Sequence of chain 1.B:
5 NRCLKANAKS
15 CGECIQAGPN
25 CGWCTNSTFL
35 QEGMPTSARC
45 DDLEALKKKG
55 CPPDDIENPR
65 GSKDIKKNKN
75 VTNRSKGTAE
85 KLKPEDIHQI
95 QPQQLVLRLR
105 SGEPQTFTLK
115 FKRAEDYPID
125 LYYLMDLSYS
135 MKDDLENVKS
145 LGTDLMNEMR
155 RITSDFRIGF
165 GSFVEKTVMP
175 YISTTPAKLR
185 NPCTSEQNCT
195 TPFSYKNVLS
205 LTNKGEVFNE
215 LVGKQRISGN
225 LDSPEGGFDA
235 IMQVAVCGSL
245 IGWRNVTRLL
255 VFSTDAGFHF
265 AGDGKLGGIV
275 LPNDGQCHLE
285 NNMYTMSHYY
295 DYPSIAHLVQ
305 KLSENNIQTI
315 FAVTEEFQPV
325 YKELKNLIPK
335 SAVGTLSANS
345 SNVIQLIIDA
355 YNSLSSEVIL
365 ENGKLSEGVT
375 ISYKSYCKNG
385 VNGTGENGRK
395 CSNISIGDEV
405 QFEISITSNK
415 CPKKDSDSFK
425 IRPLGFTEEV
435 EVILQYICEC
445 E

A small-molecule ligand and the protein it binds are described below.
Small molecule (SMILES): CC(=O)N[C@H]1[C@H](O[C@H]2[C@H](O)[C@@H](NC(C)=O)CO[C@@H]2CO)O[C@H](CO)[C@@H](O)[C@@H]1O

Sequence of chain 1.E:
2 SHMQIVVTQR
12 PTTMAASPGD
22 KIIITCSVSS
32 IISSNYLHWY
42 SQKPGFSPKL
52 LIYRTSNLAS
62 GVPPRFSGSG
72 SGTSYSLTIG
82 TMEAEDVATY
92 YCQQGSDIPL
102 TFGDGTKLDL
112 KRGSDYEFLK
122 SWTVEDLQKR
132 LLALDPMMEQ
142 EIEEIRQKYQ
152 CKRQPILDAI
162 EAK

Binding-site contacts:
Ligand atom O7 contacts residue ASN249 of chain 1.B at 3.0 Å (h-bond).
Ligand atom C2 contacts residue ASN249 of chain 1.B at 2.5 Å.
Ligand atom N2 contacts residue ILE32 of chain 1.E at 4.1 Å.
Ligand atom N2 contacts residue ASN249 of chain 1.B at 2.9 Å (h-bond).
Ligand atom O5 contacts residue ASN249 of chain 1.B at 2.4 Å (h-bond).
Ligand atom C1 contacts residue ASN249 of chain 1.B at 1.4 Å.
Ligand atom O6 contacts residue ASN249 of chain 1.B at 4.5 Å.
Ligand atom C5 contacts residue ASN249 of chain 1.B at 3.7 Å.
Ligand atom C7 contacts residue ILE32 of chain 1.E at 4.4 Å (hydrophobic).
Ligand atom C4 contacts residue ASN249 of chain 1.B at 4.3 Å.
Ligand atom C3 contacts residue ASN249 of chain 1.B at 3.8 Å.
Ligand atom C8 contacts residue ILE32 of chain 1.E at 4.3 Å (hydrophobic).
Ligand atom C7 contacts residue ASN249 of chain 1.B at 3.2 Å.